Binding-site contacts:
Ligand atom C5 contacts residue ASN413 of chain 1.D at 3.6 Å.
Ligand atom C2 contacts residue ASN413 of chain 1.D at 2.7 Å.
Ligand atom C1 contacts residue ASN413 of chain 1.D at 1.5 Å.
Ligand atom C8 contacts residue NAG2 of chain 1.CA at 3.4 Å.
Ligand atom C8 contacts residue NAG1 of chain 1.CA at 3.8 Å.
Ligand atom O7 contacts residue ASN227 of chain 1.D at 4.4 Å.
Ligand atom O7 contacts residue NAG1 of chain 1.CA at 3.0 Å (h-bond).
Ligand atom C7 contacts residue ASN413 of chain 1.D at 3.8 Å.
Ligand atom O7 contacts residue ASN413 of chain 1.D at 3.7 Å.
Ligand atom C4 contacts residue ASN413 of chain 1.D at 4.3 Å.
Ligand atom C7 contacts residue NAG1 of chain 1.CA at 3.8 Å.
Ligand atom N2 contacts residue ASN413 of chain 1.D at 3.1 Å (h-bond).
Ligand atom O5 contacts residue ASN413 of chain 1.D at 2.2 Å (h-bond).
Ligand atom C3 contacts residue ASN413 of chain 1.D at 3.9 Å.

This small molecule binds to this protein.
Small molecule (SMILES): CC(=O)N[C@H]1[C@H](O[C@H]2[C@H](O)[C@@H](NC(C)=O)CO[C@@H]2CO)O[C@H](CO)[C@@H](O)[C@@H]1O

Sequence of chain 1.D:
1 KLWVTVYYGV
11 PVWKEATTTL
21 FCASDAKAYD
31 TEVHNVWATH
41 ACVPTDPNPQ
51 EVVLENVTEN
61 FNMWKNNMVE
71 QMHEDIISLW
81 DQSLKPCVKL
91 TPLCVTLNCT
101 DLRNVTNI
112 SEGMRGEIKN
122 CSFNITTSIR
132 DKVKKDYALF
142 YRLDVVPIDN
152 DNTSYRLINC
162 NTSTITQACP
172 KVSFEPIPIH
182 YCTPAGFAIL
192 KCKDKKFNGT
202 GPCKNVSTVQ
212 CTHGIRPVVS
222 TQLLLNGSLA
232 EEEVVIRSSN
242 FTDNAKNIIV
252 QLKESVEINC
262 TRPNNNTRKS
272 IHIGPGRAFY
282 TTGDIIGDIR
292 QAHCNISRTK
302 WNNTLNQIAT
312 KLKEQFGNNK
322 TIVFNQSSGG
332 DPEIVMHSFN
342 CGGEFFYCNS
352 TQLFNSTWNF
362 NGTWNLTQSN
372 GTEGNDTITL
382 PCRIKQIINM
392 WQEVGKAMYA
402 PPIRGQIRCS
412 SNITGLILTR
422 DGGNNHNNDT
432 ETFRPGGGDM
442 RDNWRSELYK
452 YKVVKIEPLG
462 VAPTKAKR